The protein below binds the small molecule below.
Small molecule (SMILES): Cc1c(C(=O)N[C@H](C)COc2ccccc2)cnc2c(-c3ccc(C(C)C)cc3)cnn12

Binding-site contacts:
Ligand atom C11 contacts residue PHE289 of chain 1.E at 4.0 Å (hydrophobic).
Ligand atom C4 contacts residue PHE289 of chain 1.E at 4.3 Å (hydrophobic).
Ligand atom C24 contacts residue PHE232 of chain 1.E at 3.4 Å (hydrophobic).
Ligand atom C32 contacts residue PHE289 of chain 1.E at 4.0 Å (hydrophobic).
Ligand atom C29 contacts residue HIS218 of chain 1.E at 4.1 Å.
Ligand atom C2 contacts residue PHE220 of chain 1.E at 4.2 Å (hydrophobic).
Ligand atom C6 contacts residue GLU224 of chain 1.E at 4.3 Å.
Ligand atom C25 contacts residue LEU292 of chain 1.E at 4.0 Å (hydrophobic).
Ligand atom C27 contacts residue LEU292 of chain 1.E at 4.1 Å (hydrophobic).
Ligand atom C9 contacts residue PHE289 of chain 1.E at 4.4 Å (hydrophobic).
Ligand atom O5 contacts residue GLN221 of chain 1.E at 4.0 Å.
Ligand atom C25 contacts residue CYS217 of chain 1.E at 4.3 Å (hydrophobic).
Ligand atom C25 contacts residue THR219 of chain 1.E at 3.9 Å.
Ligand atom C32 contacts residue LEU292 of chain 1.E at 3.9 Å (hydrophobic).
Ligand atom C12 contacts residue PHE220 of chain 1.E at 4.2 Å (hydrophobic).
Ligand atom O5 contacts residue GLU224 of chain 1.E at 3.1 Å.
Ligand atom C7 contacts residue GLU224 of chain 1.E at 3.8 Å.
Ligand atom C28 contacts residue PHE220 of chain 1.E at 4.3 Å (hydrophobic).
Ligand atom C23 contacts residue LEU229 of chain 1.E at 3.1 Å (hydrophobic).
Ligand atom C18 contacts residue LEU228 of chain 1.E at 4.1 Å (hydrophobic).
Ligand atom C31 contacts residue LEU292 of chain 1.E at 4.2 Å (hydrophobic).
Ligand atom O26 contacts residue LEU292 of chain 1.E at 3.6 Å.
Ligand atom C23 contacts residue LEU228 of chain 1.E at 4.3 Å (hydrophobic).
Ligand atom C2 contacts residue THR219 of chain 1.E at 3.8 Å.
Ligand atom N8 contacts residue GLU224 of chain 1.E at 4.2 Å.
Ligand atom C7 contacts residue ALA225 of chain 1.E at 3.5 Å (hydrophobic).
Ligand atom C28 contacts residue HIS218 of chain 1.E at 3.9 Å.
Ligand atom N10 contacts residue PHE289 of chain 1.E at 4.2 Å.
Ligand atom C7 contacts residue PHE289 of chain 1.E at 4.3 Å (hydrophobic).
Ligand atom C6 contacts residue PHE289 of chain 1.E at 4.1 Å (hydrophobic).
Ligand atom C17 contacts residue LEU228 of chain 1.E at 3.9 Å (hydrophobic).
Ligand atom C31 contacts residue PHE289 of chain 1.E at 4.2 Å (hydrophobic).
Ligand atom C29 contacts residue PHE220 of chain 1.E at 3.9 Å (hydrophobic).
Ligand atom C21 contacts residue ALA225 of chain 1.E at 3.9 Å (hydrophobic).
Ligand atom C4 contacts residue GLU224 of chain 1.E at 4.0 Å.
Ligand atom C31 contacts residue HIS293 of chain 1.E at 4.2 Å.
Ligand atom O5 contacts residue PHE289 of chain 1.E at 4.3 Å.
Ligand atom C1 contacts residue PHE289 of chain 1.E at 3.7 Å (hydrophobic).
Ligand atom C1 contacts residue GLU224 of chain 1.E at 3.9 Å.
Ligand atom N8 contacts residue ALA225 of chain 1.E at 3.4 Å.

Sequence of chain 1.E:
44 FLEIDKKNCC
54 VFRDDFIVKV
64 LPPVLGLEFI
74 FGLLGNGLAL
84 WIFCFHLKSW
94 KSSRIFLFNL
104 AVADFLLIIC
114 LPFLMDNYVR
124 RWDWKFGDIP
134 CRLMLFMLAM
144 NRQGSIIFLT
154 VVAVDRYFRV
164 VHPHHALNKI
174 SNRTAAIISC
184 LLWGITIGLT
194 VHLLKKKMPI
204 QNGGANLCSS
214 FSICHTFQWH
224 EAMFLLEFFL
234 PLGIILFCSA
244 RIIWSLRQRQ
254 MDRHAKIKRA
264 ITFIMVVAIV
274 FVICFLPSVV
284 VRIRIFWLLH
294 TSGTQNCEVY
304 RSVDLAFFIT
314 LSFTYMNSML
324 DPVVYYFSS